Binding-site contacts:
Ligand atom CD contacts residue THR97 of chain 1.A at 3.8 Å.
Ligand atom O contacts residue ASP98 of chain 1.A at 3.2 Å (salt-bridge).
Ligand atom CB contacts residue ASP98 of chain 1.A at 4.0 Å.
Ligand atom CD contacts residue ALA122 of chain 1.A at 3.8 Å (hydrophobic).
Ligand atom OE2 contacts residue GLY19 of chain 1.A at 3.1 Å.
Ligand atom C contacts residue GLY65 of chain 1.A at 4.2 Å.
Ligand atom C contacts residue THR97 of chain 1.A at 4.1 Å.
Ligand atom OXT contacts residue GLN67 of chain 1.A at 3.8 Å.
Ligand atom CB contacts residue GLU291 of chain 1.B at 3.3 Å.
Ligand atom C contacts residue SER66 of chain 1.A at 3.4 Å.
Ligand atom OE2 contacts residue THR97 of chain 1.A at 4.1 Å.
Ligand atom CD contacts residue THR20 of chain 1.A at 3.8 Å.
Ligand atom N contacts residue ASP98 of chain 1.A at 2.8 Å (salt-bridge).
Ligand atom OXT contacts residue SER66 of chain 1.A at 2.8 Å (h-bond).
Ligand atom O contacts residue THR97 of chain 1.A at 3.4 Å (h-bond).
Ligand atom N contacts residue GLU291 of chain 1.B at 2.8 Å (salt-bridge).
Ligand atom CD contacts residue GLY96 of chain 1.A at 3.9 Å.
Ligand atom CA contacts residue GLU291 of chain 1.B at 3.4 Å.
Ligand atom CA contacts residue ASP98 of chain 1.A at 3.8 Å.
Ligand atom C contacts residue ASP98 of chain 1.A at 4.0 Å.
Ligand atom N contacts residue GLN67 of chain 1.A at 2.8 Å (h-bond).
Ligand atom CG contacts residue GLU291 of chain 1.B at 4.2 Å.
Ligand atom O contacts residue GLY96 of chain 1.A at 3.4 Å.
Ligand atom OXT contacts residue GLY19 of chain 1.A at 3.8 Å.
Ligand atom CG contacts residue THR20 of chain 1.A at 4.0 Å.
Ligand atom OXT contacts residue GLY65 of chain 1.A at 3.4 Å.
Ligand atom C contacts residue GLY96 of chain 1.A at 3.6 Å.
Ligand atom CA contacts residue GLN67 of chain 1.A at 3.5 Å.
Ligand atom N contacts residue ASN256 of chain 1.B at 3.6 Å (h-bond).
Ligand atom OE2 contacts residue THR20 of chain 1.A at 2.8 Å (h-bond).
Ligand atom OE1 contacts residue ALA122 of chain 1.A at 3.5 Å (h-bond).
Ligand atom OE2 contacts residue GLY96 of chain 1.A at 3.7 Å.
Ligand atom CD contacts residue GLY19 of chain 1.A at 4.2 Å.
Ligand atom C contacts residue GLN67 of chain 1.A at 3.6 Å.
Ligand atom OE2 contacts residue ALA122 of chain 1.A at 3.9 Å.
Ligand atom OE1 contacts residue THR97 of chain 1.A at 2.8 Å (h-bond).
Ligand atom OE1 contacts residue GLY96 of chain 1.A at 3.7 Å.
Ligand atom O contacts residue SER66 of chain 1.A at 2.7 Å (h-bond).
Ligand atom OXT contacts residue GLY96 of chain 1.A at 3.2 Å.
Ligand atom O contacts residue GLN67 of chain 1.A at 4.0 Å.

Sequence of chain 1.B:
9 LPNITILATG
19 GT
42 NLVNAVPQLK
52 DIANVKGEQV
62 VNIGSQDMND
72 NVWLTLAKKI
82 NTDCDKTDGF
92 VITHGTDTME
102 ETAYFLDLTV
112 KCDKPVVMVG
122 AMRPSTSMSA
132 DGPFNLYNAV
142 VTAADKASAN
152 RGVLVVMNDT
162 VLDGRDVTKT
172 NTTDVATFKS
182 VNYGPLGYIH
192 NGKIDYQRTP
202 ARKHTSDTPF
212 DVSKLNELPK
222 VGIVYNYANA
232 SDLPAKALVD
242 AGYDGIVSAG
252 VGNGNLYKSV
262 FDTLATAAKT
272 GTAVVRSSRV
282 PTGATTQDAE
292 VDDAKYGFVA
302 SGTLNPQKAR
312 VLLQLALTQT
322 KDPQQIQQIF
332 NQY

Sequence of chain 1.A:
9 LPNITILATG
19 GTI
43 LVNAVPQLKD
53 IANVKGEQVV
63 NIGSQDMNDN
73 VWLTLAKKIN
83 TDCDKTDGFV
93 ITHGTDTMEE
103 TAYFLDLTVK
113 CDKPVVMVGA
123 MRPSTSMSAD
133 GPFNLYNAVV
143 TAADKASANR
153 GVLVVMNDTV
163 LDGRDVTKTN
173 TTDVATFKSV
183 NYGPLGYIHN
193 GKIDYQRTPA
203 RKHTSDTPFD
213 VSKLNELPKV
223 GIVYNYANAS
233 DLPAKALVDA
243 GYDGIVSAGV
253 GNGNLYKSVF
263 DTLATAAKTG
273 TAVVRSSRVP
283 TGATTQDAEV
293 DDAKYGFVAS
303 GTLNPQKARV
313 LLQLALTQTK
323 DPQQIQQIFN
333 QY

The small molecule below binds the protein below.
Small molecule (SMILES): N[C@@H](CCC(=O)O)C(=O)O